The small molecule below binds the protein below.
Small molecule (SMILES): CCCCCCCCCCCC[N+](C)(C)CCCS(=O)(=O)O

Sequence of chain 13.A:
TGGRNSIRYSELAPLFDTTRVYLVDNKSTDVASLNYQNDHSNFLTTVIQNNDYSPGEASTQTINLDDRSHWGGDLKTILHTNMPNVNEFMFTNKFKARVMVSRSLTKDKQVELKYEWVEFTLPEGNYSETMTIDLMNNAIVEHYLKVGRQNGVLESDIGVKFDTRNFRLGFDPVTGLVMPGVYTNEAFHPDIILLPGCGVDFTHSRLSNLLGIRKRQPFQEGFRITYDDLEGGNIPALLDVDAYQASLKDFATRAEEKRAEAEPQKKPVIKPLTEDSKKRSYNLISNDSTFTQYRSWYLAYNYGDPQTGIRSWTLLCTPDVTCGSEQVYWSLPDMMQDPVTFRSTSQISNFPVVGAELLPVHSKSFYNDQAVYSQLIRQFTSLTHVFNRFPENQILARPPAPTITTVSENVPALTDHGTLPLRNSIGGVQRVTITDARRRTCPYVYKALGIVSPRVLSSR

Binding-site contacts:
Ligand atom O2S contacts residue GLY222 of chain 13.A at 3.4 Å (h-bond).
Ligand atom C3 contacts residue TRP374 of chain 13.A at 4.0 Å (hydrophobic).
Ligand atom O2S contacts residue LYS215 of chain 13.A at 3.1 Å (salt-bridge).
Ligand atom N1 contacts residue TRP374 of chain 13.A at 3.5 Å.
Ligand atom S1 contacts residue GLY222 of chain 13.A at 3.8 Å.
Ligand atom C1 contacts residue TRP374 of chain 13.A at 3.3 Å (hydrophobic).
Ligand atom S1 contacts residue TRP374 of chain 13.A at 4.4 Å.
Ligand atom C2 contacts residue TRP374 of chain 13.A at 4.0 Å (hydrophobic).
Ligand atom O1S contacts residue LYS215 of chain 13.A at 3.9 Å.
Ligand atom O1S contacts residue ARG224 of chain 13.A at 2.9 Å (salt-bridge).
Ligand atom O1S contacts residue TRP374 of chain 13.A at 4.0 Å.
Ligand atom C1 contacts residue ARG224 of chain 13.A at 4.1 Å.
Ligand atom O3S contacts residue ARG224 of chain 13.A at 3.8 Å.
Ligand atom C3 contacts residue ASP229 of chain 13.A at 4.4 Å.
Ligand atom S1 contacts residue LYS215 of chain 13.A at 4.1 Å.
Ligand atom C2 contacts residue ARG224 of chain 13.A at 4.0 Å.
Ligand atom O1S contacts residue PHE223 of chain 13.A at 3.2 Å.
Ligand atom S1 contacts residue ARG224 of chain 13.A at 4.0 Å.
Ligand atom O1S contacts residue GLY222 of chain 13.A at 3.0 Å (h-bond).